Binding-site contacts:
Ligand atom C7 contacts residue ASN100 of chain 1.D at 3.2 Å.
Ligand atom C4 contacts residue ASN100 of chain 1.D at 4.2 Å.
Ligand atom C8 contacts residue ASN100 of chain 1.D at 3.5 Å.
Ligand atom O5 contacts residue ASN100 of chain 1.D at 2.3 Å (h-bond).
Ligand atom O7 contacts residue ASN100 of chain 1.D at 4.0 Å.
Ligand atom C5 contacts residue ASN100 of chain 1.D at 3.6 Å.
Ligand atom C1 contacts residue SER102 of chain 1.D at 3.9 Å.
Ligand atom C1 contacts residue ASN100 of chain 1.D at 1.4 Å.
Ligand atom O6 contacts residue SER102 of chain 1.D at 3.9 Å.
Ligand atom C2 contacts residue ASN100 of chain 1.D at 2.5 Å.
Ligand atom O5 contacts residue SER102 of chain 1.D at 3.7 Å.
Ligand atom N2 contacts residue ASN100 of chain 1.D at 2.6 Å (h-bond).
Ligand atom C3 contacts residue ASN100 of chain 1.D at 3.8 Å.

Sequence of chain 1.D:
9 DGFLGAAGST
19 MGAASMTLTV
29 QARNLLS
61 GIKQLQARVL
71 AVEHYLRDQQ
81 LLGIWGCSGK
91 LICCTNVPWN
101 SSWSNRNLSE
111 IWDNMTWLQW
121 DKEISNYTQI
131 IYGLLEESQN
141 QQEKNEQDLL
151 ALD

This protein binds this small molecule.
Small molecule (SMILES): CC(=O)N[C@@H]1[C@@H](O)[C@H](O)[C@@H](CO)O[C@H]1O